Sequence of chain 39.A:
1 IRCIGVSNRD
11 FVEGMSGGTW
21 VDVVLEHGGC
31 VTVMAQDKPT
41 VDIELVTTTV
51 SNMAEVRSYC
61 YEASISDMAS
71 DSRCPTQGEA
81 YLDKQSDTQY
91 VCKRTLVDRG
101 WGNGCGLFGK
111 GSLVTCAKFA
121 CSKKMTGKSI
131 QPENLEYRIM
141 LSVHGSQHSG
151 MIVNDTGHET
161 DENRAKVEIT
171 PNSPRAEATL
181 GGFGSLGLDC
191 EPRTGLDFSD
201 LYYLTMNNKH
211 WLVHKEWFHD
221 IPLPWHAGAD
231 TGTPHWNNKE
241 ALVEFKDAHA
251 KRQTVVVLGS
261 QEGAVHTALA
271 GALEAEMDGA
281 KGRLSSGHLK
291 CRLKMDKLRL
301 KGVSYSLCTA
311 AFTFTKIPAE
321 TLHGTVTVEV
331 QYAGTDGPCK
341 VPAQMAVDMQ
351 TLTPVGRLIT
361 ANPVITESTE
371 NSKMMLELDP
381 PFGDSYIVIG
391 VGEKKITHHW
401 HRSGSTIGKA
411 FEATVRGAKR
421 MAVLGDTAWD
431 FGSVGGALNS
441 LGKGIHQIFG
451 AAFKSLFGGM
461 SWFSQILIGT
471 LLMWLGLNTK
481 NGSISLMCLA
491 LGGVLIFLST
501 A

Binding-site contacts:
Ligand atom N2 contacts residue ASN154 of chain 39.A at 3.8 Å.
Ligand atom C1 contacts residue THR156 of chain 39.A at 3.4 Å.
Ligand atom O5 contacts residue THR156 of chain 39.A at 4.2 Å.
Ligand atom N2 contacts residue THR156 of chain 39.A at 3.8 Å.
Ligand atom O7 contacts residue GLY150 of chain 39.A at 3.4 Å (h-bond).
Ligand atom C7 contacts residue ASN154 of chain 39.A at 3.5 Å.
Ligand atom O5 contacts residue ASN154 of chain 39.A at 4.0 Å.
Ligand atom C1 contacts residue MET151 of chain 39.A at 4.4 Å (hydrophobic).
Ligand atom C3 contacts residue THR156 of chain 39.A at 4.0 Å.
Ligand atom C8 contacts residue ASN154 of chain 39.A at 3.9 Å.
Ligand atom O7 contacts residue ASN154 of chain 39.A at 3.3 Å (h-bond).
Ligand atom C1 contacts residue ASN154 of chain 39.A at 3.0 Å.
Ligand atom C7 contacts residue GLY150 of chain 39.A at 4.3 Å.
Ligand atom C2 contacts residue ASN154 of chain 39.A at 4.0 Å.
Ligand atom C2 contacts residue THR156 of chain 39.A at 3.9 Å.
Ligand atom C5 contacts residue THR156 of chain 39.A at 4.3 Å.

The protein below binds the small molecule below.
Small molecule (SMILES): CC(=O)N[C@H]1[C@H](O[C@H]2[C@H](O)[C@@H](NC(C)=O)CO[C@@H]2CO)O[C@H](CO)[C@@H](O)[C@@H]1O